Sequence of chain 1.A:
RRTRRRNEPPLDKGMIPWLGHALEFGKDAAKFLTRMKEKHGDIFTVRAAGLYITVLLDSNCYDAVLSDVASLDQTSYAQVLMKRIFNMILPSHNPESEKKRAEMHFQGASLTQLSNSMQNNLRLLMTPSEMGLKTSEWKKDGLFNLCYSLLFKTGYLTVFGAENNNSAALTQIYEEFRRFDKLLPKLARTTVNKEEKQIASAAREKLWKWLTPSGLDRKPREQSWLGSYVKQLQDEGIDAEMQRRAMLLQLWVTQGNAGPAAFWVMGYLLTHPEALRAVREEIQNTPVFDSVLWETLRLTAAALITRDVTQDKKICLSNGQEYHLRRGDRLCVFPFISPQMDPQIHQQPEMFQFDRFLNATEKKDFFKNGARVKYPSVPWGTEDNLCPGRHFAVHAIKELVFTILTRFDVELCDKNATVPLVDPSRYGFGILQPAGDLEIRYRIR

Binding-site contacts:
Ligand atom CAE contacts residue HEM1 of chain 1.C at 3.6 Å.
Ligand atom CAP contacts residue ALA326 of chain 1.A at 4.0 Å (hydrophobic).
Ligand atom CAL contacts residue GLN85 of chain 1.A at 3.8 Å.
Ligand atom CAI contacts residue HEM1 of chain 1.C at 4.0 Å.
Ligand atom OAX contacts residue ILE328 of chain 1.A at 3.4 Å.
Ligand atom CAA contacts residue VAL264 of chain 1.A at 3.8 Å (hydrophobic).
Ligand atom CAK contacts residue U511 of chain 1.E at 4.0 Å.
Ligand atom CAO contacts residue GLY453 of chain 1.A at 3.9 Å.
Ligand atom CAJ contacts residue GLN85 of chain 1.A at 4.0 Å.
Ligand atom CAH contacts residue HEM1 of chain 1.C at 3.5 Å.
Ligand atom NAT contacts residue ASN268 of chain 1.A at 2.7 Å (h-bond).
Ligand atom CAV contacts residue ILE328 of chain 1.A at 4.1 Å (hydrophobic).
Ligand atom OAX contacts residue THR329 of chain 1.A at 2.6 Å (h-bond).
Ligand atom CAC contacts residue ASN268 of chain 1.A at 3.3 Å.
Ligand atom OAW contacts residue HEM1 of chain 1.C at 2.5 Å (h-bond).
Ligand atom CAA contacts residue HEM1 of chain 1.C at 3.3 Å.
Ligand atom CAV contacts residue LEU327 of chain 1.A at 3.8 Å (hydrophobic).
Ligand atom NAS contacts residue ASN268 of chain 1.A at 3.7 Å.
Ligand atom CAV contacts residue HEM1 of chain 1.C at 3.2 Å.
Ligand atom CAU contacts residue TYR88 of chain 1.A at 3.8 Å (hydrophobic).
Ligand atom CAO contacts residue PHE454 of chain 1.A at 4.0 Å (hydrophobic).
Ligand atom OAX contacts residue ARG330 of chain 1.A at 3.3 Å (salt-bridge).
Ligand atom CAG contacts residue HEM1 of chain 1.C at 4.0 Å.
Ligand atom CAR contacts residue U511 of chain 1.F at 3.7 Å.
Ligand atom NAT contacts residue HEM1 of chain 1.C at 3.1 Å (h-bond).
Ligand atom CAP contacts residue LEU327 of chain 1.A at 4.0 Å (hydrophobic).
Ligand atom CAR contacts residue LEU327 of chain 1.A at 3.3 Å (hydrophobic).
Ligand atom CAB contacts residue VAL264 of chain 1.A at 3.6 Å (hydrophobic).
Ligand atom OAX contacts residue LEU327 of chain 1.A at 3.5 Å (h-bond).
Ligand atom CAF contacts residue HEM1 of chain 1.C at 3.6 Å.
Ligand atom CAU contacts residue ALA89 of chain 1.A at 3.9 Å (hydrophobic).
Ligand atom OAX contacts residue HEM1 of chain 1.C at 3.2 Å (h-bond).
Ligand atom CAD contacts residue TRP263 of chain 1.A at 4.0 Å (hydrophobic).
Ligand atom CAB contacts residue TRP263 of chain 1.A at 3.8 Å (hydrophobic).
Ligand atom CAU contacts residue GLN85 of chain 1.A at 3.9 Å.
Ligand atom NAS contacts residue HEM1 of chain 1.C at 2.3 Å.
Ligand atom CAO contacts residue ALA326 of chain 1.A at 3.6 Å (hydrophobic).
Ligand atom CAV contacts residue THR329 of chain 1.A at 3.8 Å.
Ligand atom CAC contacts residue TRP263 of chain 1.A at 3.9 Å (hydrophobic).
Ligand atom CAP contacts residue GLY453 of chain 1.A at 3.2 Å.

This protein binds this small molecule.
Small molecule (SMILES): CCCCCC/C=C/[C@@H]1[C@@H](CC=CCCCC(=O)O)[C@@H]2C[C@H]1N=N2